Sequence of chain 8.S:
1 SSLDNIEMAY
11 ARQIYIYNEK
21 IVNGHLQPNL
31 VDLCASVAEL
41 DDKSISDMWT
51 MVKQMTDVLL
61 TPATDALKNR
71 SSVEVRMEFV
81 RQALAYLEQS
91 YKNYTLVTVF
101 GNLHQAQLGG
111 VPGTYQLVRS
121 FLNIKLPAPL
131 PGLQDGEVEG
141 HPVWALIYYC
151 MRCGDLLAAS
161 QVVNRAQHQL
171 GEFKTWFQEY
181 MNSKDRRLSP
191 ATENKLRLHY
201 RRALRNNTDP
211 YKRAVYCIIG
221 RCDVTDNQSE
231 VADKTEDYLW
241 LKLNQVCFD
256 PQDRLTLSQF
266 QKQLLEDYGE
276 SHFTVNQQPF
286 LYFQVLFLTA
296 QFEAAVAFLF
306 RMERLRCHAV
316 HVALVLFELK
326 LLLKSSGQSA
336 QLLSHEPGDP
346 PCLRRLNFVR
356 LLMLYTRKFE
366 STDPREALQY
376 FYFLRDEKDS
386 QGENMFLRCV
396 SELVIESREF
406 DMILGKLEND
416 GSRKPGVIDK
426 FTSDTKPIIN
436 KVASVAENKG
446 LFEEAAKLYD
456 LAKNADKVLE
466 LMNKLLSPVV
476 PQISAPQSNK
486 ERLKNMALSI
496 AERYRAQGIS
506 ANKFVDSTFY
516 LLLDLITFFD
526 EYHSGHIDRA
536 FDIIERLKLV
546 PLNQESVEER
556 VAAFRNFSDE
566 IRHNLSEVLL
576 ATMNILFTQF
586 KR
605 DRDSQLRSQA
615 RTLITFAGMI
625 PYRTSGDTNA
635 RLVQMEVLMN

Binding-site contacts:
Ligand atom CA contacts residue ASN227 of chain 8.S at 3.7 Å.
Ligand atom O contacts residue THR235 of chain 8.S at 3.0 Å (h-bond).
Ligand atom CG contacts residue ASP233 of chain 8.S at 3.0 Å.
Ligand atom CG2 contacts residue GLU236 of chain 8.S at 3.3 Å.
Ligand atom CD contacts residue HIS277 of chain 8.S at 3.9 Å.
Ligand atom O contacts residue LYS234 of chain 8.S at 3.6 Å.
Ligand atom CG2 contacts residue ASN281 of chain 8.S at 3.6 Å.
Ligand atom CG2 contacts residue HIS277 of chain 8.S at 3.3 Å.
Ligand atom CD1 contacts residue TYR91 of chain 8.S at 3.9 Å (hydrophobic).
Ligand atom O contacts residue ASN281 of chain 8.S at 2.6 Å (h-bond).
Ligand atom O contacts residue LEU286 of chain 8.S at 3.2 Å.
Ligand atom CG contacts residue HIS277 of chain 8.S at 3.8 Å.
Ligand atom O contacts residue TYR94 of chain 8.S at 2.9 Å.
Ligand atom N contacts residue THR235 of chain 8.S at 3.5 Å (h-bond).
Ligand atom O contacts residue ASN227 of chain 8.S at 3.6 Å.
Ligand atom CD1 contacts residue TYR94 of chain 8.S at 3.5 Å (hydrophobic).
Ligand atom C contacts residue ASN227 of chain 8.S at 3.5 Å.
Ligand atom CB contacts residue HIS277 of chain 8.S at 3.7 Å.
Ligand atom CB contacts residue ASP233 of chain 8.S at 3.0 Å.
Ligand atom C contacts residue TYR94 of chain 8.S at 4.0 Å (hydrophobic).
Ligand atom CG contacts residue TYR273 of chain 8.S at 3.6 Å (hydrophobic).
Ligand atom N contacts residue TYR273 of chain 8.S at 3.9 Å.
Ligand atom CG contacts residue LYS234 of chain 8.S at 3.3 Å.
Ligand atom O contacts residue THR235 of chain 8.S at 3.1 Å (h-bond).
Ligand atom N contacts residue ASN227 of chain 8.S at 3.0 Å (h-bond).
Ligand atom C contacts residue LEU286 of chain 8.S at 3.8 Å (hydrophobic).
Ligand atom CG2 contacts residue PHE278 of chain 8.S at 3.7 Å (hydrophobic).
Ligand atom C contacts residue THR235 of chain 8.S at 3.6 Å.
Ligand atom O contacts residue HIS277 of chain 8.S at 3.4 Å.
Ligand atom C contacts residue THR235 of chain 8.S at 3.6 Å.
Ligand atom CB contacts residue LEU286 of chain 8.S at 3.9 Å (hydrophobic).
Ligand atom C contacts residue THR235 of chain 8.S at 3.6 Å.
Ligand atom CA contacts residue THR235 of chain 8.S at 3.6 Å.
Ligand atom C contacts residue ASN281 of chain 8.S at 3.8 Å.
Ligand atom CD contacts residue TYR273 of chain 8.S at 3.3 Å (hydrophobic).
Ligand atom CB contacts residue TYR238 of chain 8.S at 3.6 Å (hydrophobic).
Ligand atom CG1 contacts residue TYR94 of chain 8.S at 3.8 Å (hydrophobic).
Ligand atom CG2 contacts residue LEU286 of chain 8.S at 3.7 Å (hydrophobic).
Ligand atom N contacts residue THR235 of chain 8.S at 3.9 Å.
Ligand atom CG1 contacts residue VAL280 of chain 8.S at 4.0 Å (hydrophobic).

A protein and the small-molecule ligand that binds it are described below.
Small molecule (SMILES): CC[C@H](C)[C@H](NC(=O)[C@H](CO)NC(=O)[C@H](CCCN=C(N)N)NC(=O)[C@@H](NC(=O)[C@@H]1CCCN1C(=O)[C@@H]1CCCN1C(=O)[C@H](C)N)C(C)C)C(=O)N[C@H](C=O)Cc1ccc(O)cc1